Sequence of chain 3.A:
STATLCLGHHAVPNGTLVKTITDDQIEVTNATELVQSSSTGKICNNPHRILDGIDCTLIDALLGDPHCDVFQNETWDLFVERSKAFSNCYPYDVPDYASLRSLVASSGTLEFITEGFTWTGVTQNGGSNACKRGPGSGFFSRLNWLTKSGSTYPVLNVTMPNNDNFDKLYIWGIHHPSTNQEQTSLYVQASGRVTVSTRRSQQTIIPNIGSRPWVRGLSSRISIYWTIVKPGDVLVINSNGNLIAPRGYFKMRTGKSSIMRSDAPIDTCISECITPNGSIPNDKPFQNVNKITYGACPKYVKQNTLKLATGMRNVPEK

A protein and the small-molecule ligand that binds it are described below.
Small molecule (SMILES): CC(=O)N[C@H]1[C@@H](O[C@H]2[C@H](O)[C@@H](NC(C)=O)CO[C@@H]2CO)O[C@H](CO)[C@@H](O)[C@@H]1O

Binding-site contacts:
Ligand atom C4 contacts residue PHE120 of chain 3.A at 4.4 Å (hydrophobic).
Ligand atom O4 contacts residue ILE121 of chain 3.A at 3.9 Å.
Ligand atom C5 contacts residue ILE121 of chain 3.A at 3.7 Å (hydrophobic).
Ligand atom C7 contacts residue GLN80 of chain 3.A at 4.2 Å.
Ligand atom C2 contacts residue PHE120 of chain 3.A at 4.4 Å (hydrophobic).
Ligand atom C8 contacts residue ARG150 of chain 3.A at 4.3 Å.
Ligand atom C7 contacts residue ASN81 of chain 3.A at 3.3 Å.
Ligand atom O5 contacts residue ILE121 of chain 3.A at 4.4 Å.
Ligand atom C5 contacts residue PHE120 of chain 3.A at 3.5 Å (hydrophobic).
Ligand atom C4 contacts residue ASN81 of chain 3.A at 4.0 Å.
Ligand atom C6 contacts residue PHE120 of chain 3.A at 4.5 Å (hydrophobic).
Ligand atom O3 contacts residue ILE121 of chain 3.A at 3.8 Å.
Ligand atom C8 contacts residue THR122 of chain 3.A at 3.5 Å.
Ligand atom C1 contacts residue PHE120 of chain 3.A at 3.4 Å (hydrophobic).
Ligand atom N2 contacts residue ARG150 of chain 3.A at 4.5 Å.
Ligand atom O3 contacts residue THR122 of chain 3.A at 4.4 Å.
Ligand atom C1 contacts residue ASN81 of chain 3.A at 1.4 Å.
Ligand atom N2 contacts residue ASN81 of chain 3.A at 2.9 Å (h-bond).
Ligand atom C3 contacts residue ILE121 of chain 3.A at 4.1 Å (hydrophobic).
Ligand atom O7 contacts residue ASN81 of chain 3.A at 3.3 Å (h-bond).
Ligand atom C5 contacts residue ASN81 of chain 3.A at 3.5 Å.
Ligand atom C2 contacts residue ASN81 of chain 3.A at 2.3 Å.
Ligand atom C8 contacts residue GLN80 of chain 3.A at 2.9 Å.
Ligand atom O5 contacts residue PHE120 of chain 3.A at 3.4 Å (h-bond).
Ligand atom C6 contacts residue ASN81 of chain 3.A at 4.4 Å.
Ligand atom C3 contacts residue ASN81 of chain 3.A at 3.6 Å.
Ligand atom C3 contacts residue PHE120 of chain 3.A at 4.2 Å (hydrophobic).
Ligand atom C6 contacts residue ILE121 of chain 3.A at 3.6 Å (hydrophobic).
Ligand atom O5 contacts residue ASN81 of chain 3.A at 2.2 Å (h-bond).